Binding-site contacts:
Ligand atom O4' contacts residue GLY152 of chain 1.B at 3.4 Å.
Ligand atom O1B contacts residue GLY69 of chain 1.B at 3.3 Å (h-bond).
Ligand atom O2D contacts residue ASN130 of chain 1.B at 3.6 Å (h-bond).
Ligand atom C8 contacts residue GLY152 of chain 1.B at 3.5 Å.
Ligand atom O1D contacts residue GLN118 of chain 1.B at 2.6 Å (h-bond).
Ligand atom C2D contacts residue GLU156 of chain 1.B at 3.4 Å.
Ligand atom C3D contacts residue GLU156 of chain 1.B at 3.3 Å.
Ligand atom N6 contacts residue ASN22 of chain 1.B at 3.4 Å.
Ligand atom N9 contacts residue GLY152 of chain 1.B at 3.4 Å (h-bond).
Ligand atom O2B contacts residue MG1 of chain 1.G at 2.2 Å.
Ligand atom O3A contacts residue GLY152 of chain 1.B at 3.4 Å (h-bond).
Ligand atom O1D contacts residue THR134 of chain 1.B at 2.5 Å (h-bond).
Ligand atom O4' contacts residue PRO153 of chain 1.B at 3.3 Å (h-bond).
Ligand atom O3' contacts residue LYS211 of chain 1.A at 3.0 Å (salt-bridge).
Ligand atom O2A contacts residue MG1 of chain 1.G at 2.2 Å.
Ligand atom O2' contacts residue LYS211 of chain 1.A at 3.4 Å (salt-bridge).
Ligand atom O1D contacts residue ALA135 of chain 1.B at 3.3 Å (h-bond).
Ligand atom O2B contacts residue GLY71 of chain 1.B at 2.8 Å (h-bond).
Ligand atom N1 contacts residue ASN22 of chain 1.B at 3.2 Å (h-bond).
Ligand atom C2 contacts residue THR21 of chain 1.B at 3.2 Å.
Ligand atom N1 contacts residue THR21 of chain 1.B at 3.1 Å (h-bond).
Ligand atom PB contacts residue MG1 of chain 1.G at 3.3 Å.
Ligand atom O1B contacts residue GLY152 of chain 1.B at 2.9 Å (h-bond).
Ligand atom O2D contacts residue ALA135 of chain 1.B at 3.2 Å (h-bond).
Ligand atom O2D contacts residue GLU156 of chain 1.B at 2.6 Å (salt-bridge).
Ligand atom O1A contacts residue GLY68 of chain 1.B at 3.3 Å.
Ligand atom O2B contacts residue LEU70 of chain 1.B at 3.1 Å (h-bond).
Ligand atom C2 contacts residue ASN22 of chain 1.B at 3.4 Å.
Ligand atom C6 contacts residue ASN22 of chain 1.B at 3.2 Å.
Ligand atom O3D contacts residue GLU156 of chain 1.B at 2.6 Å (salt-bridge).
Ligand atom N6 contacts residue ASP20 of chain 1.B at 2.9 Å (salt-bridge).
Ligand atom O2B contacts residue ASP76 of chain 1.B at 3.2 Å (salt-bridge).
Ligand atom C5 contacts residue ASN22 of chain 1.B at 3.2 Å.
Ligand atom PA contacts residue MG1 of chain 1.G at 3.4 Å.
Ligand atom O2B contacts residue GLY69 of chain 1.B at 3.3 Å (h-bond).
Ligand atom O1A contacts residue GLY69 of chain 1.B at 3.0 Å (h-bond).
Ligand atom O1B contacts residue LEU70 of chain 1.B at 3.0 Å (h-bond).
Ligand atom N6 contacts residue LEU13 of chain 1.B at 3.5 Å.
Ligand atom O2D contacts residue THR134 of chain 1.B at 3.2 Å (h-bond).
Ligand atom O1B contacts residue PRO151 of chain 1.B at 3.5 Å.

Sequence of chain 1.B:
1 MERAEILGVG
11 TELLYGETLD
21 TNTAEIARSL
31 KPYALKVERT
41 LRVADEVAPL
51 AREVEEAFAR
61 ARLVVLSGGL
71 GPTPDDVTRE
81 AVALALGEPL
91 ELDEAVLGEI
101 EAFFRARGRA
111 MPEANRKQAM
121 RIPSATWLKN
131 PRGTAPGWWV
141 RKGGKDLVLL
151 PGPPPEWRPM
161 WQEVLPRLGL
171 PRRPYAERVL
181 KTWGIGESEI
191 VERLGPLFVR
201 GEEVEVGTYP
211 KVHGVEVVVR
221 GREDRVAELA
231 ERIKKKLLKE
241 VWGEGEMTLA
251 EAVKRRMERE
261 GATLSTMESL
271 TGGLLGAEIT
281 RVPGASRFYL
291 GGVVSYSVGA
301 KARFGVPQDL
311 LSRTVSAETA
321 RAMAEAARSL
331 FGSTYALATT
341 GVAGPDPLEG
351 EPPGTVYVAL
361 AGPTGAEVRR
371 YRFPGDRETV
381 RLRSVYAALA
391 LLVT

Sequence of chain 1.A:
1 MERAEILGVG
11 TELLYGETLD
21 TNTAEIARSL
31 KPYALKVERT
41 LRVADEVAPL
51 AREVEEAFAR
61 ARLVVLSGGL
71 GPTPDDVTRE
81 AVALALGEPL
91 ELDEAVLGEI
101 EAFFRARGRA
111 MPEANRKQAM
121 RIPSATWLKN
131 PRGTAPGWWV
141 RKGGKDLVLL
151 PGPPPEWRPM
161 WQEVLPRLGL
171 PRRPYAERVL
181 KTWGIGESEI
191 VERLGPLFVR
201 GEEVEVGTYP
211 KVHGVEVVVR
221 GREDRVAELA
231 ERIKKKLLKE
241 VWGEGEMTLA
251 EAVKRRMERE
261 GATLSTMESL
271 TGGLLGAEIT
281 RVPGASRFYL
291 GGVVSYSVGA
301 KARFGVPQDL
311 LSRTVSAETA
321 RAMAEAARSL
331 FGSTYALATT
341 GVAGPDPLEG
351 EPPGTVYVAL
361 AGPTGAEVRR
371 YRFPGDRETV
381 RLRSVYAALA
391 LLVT

This protein binds this small molecule.
Small molecule (SMILES): Nc1ncnc2c1ncn2[C@@H]1O[C@H](CO[P](=O)(O)O[P](=O)(O)OC[C@H]2O[C@@H](O)[C@H](O)[C@@H]2O)[C@@H](O)[C@H]1O